Binding-site contacts:
Ligand atom S11 contacts residue ASN47 of chain 2.A at 4.4 Å.
Ligand atom C06 contacts residue ASN47 of chain 2.A at 4.0 Å.
Ligand atom N16 contacts residue GLU19 of chain 2.A at 2.9 Å (salt-bridge).
Ligand atom N15 contacts residue LEU48 of chain 2.A at 3.5 Å.
Ligand atom S11 contacts residue GLU44 of chain 2.A at 3.9 Å.
Ligand atom C08 contacts residue ASN47 of chain 2.A at 3.6 Å.
Ligand atom N16 contacts residue VAL51 of chain 2.A at 3.7 Å.
Ligand atom C06 contacts residue CYS43 of chain 2.A at 4.4 Å (hydrophobic).
Ligand atom C02 contacts residue GLU44 of chain 2.A at 4.3 Å.
Ligand atom C07 contacts residue ASN47 of chain 2.A at 3.8 Å.
Ligand atom C03 contacts residue GLU44 of chain 2.A at 3.9 Å.
Ligand atom O04 contacts residue GLU44 of chain 2.A at 3.7 Å.
Ligand atom C05 contacts residue ASN47 of chain 2.A at 4.3 Å.
Ligand atom C03 contacts residue CYS43 of chain 2.A at 4.0 Å (hydrophobic).
Ligand atom C10 contacts residue ASN47 of chain 2.A at 3.9 Å.
Ligand atom N15 contacts residue GLU19 of chain 2.A at 3.1 Å (salt-bridge).
Ligand atom C01 contacts residue GLU44 of chain 2.A at 4.2 Å.
Ligand atom CL contacts residue ASN47 of chain 2.A at 3.5 Å.
Ligand atom C05 contacts residue GLU44 of chain 2.A at 4.3 Å.
Ligand atom C09 contacts residue ASN47 of chain 2.A at 3.6 Å.
Ligand atom C14 contacts residue GLU19 of chain 2.A at 3.8 Å.
Ligand atom C13 contacts residue ASN47 of chain 2.A at 3.7 Å.
Ligand atom C12 contacts residue ASN47 of chain 2.A at 4.1 Å.
Ligand atom C14 contacts residue LEU48 of chain 2.A at 4.5 Å (hydrophobic).

The protein below binds the small molecule below.
Small molecule (SMILES): [H]/N=C(\N)c1cc2c(Cl)ccc(OC(C)C)c2s1

Sequence of chain 2.A:
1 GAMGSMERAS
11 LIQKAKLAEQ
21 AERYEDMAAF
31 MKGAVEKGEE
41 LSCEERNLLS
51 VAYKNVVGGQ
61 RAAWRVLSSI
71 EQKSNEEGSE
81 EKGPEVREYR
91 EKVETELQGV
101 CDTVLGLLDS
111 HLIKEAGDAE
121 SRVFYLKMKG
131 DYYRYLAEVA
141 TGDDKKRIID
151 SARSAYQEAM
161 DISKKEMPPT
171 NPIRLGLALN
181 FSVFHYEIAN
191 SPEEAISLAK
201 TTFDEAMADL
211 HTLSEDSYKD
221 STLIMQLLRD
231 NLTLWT